Binding-site contacts:
Ligand atom O6 contacts residue ASN154 of chain 40.F at 2.4 Å (h-bond).
Ligand atom N2 contacts residue GLY150 of chain 40.F at 4.1 Å.
Ligand atom C5 contacts residue ASN154 of chain 40.F at 2.1 Å.
Ligand atom O4 contacts residue ASN154 of chain 40.F at 3.5 Å (h-bond).
Ligand atom C8 contacts residue HIS148 of chain 40.F at 1.2 Å.
Ligand atom C8 contacts residue GLY157 of chain 40.F at 4.5 Å.
Ligand atom O6 contacts residue ASP155 of chain 40.F at 4.2 Å.
Ligand atom N2 contacts residue MET151 of chain 40.F at 3.4 Å.
Ligand atom C8 contacts residue THR156 of chain 40.F at 2.9 Å.
Ligand atom C7 contacts residue THR156 of chain 40.F at 3.4 Å.
Ligand atom C6 contacts residue ASP155 of chain 40.F at 4.3 Å.
Ligand atom C3 contacts residue ASN154 of chain 40.F at 3.5 Å.
Ligand atom C6 contacts residue THR156 of chain 40.F at 1.8 Å.
Ligand atom C4 contacts residue ASN154 of chain 40.F at 3.2 Å.
Ligand atom O7 contacts residue HIS148 of chain 40.F at 3.3 Å (h-bond).
Ligand atom C8 contacts residue MET151 of chain 40.F at 4.1 Å (hydrophobic).
Ligand atom C6 contacts residue GLY157 of chain 40.F at 4.2 Å.
Ligand atom O5 contacts residue ARG164 of chain 40.F at 4.3 Å.
Ligand atom C1 contacts residue ASN154 of chain 40.F at 2.5 Å.
Ligand atom C7 contacts residue HIS148 of chain 40.F at 2.3 Å.
Ligand atom C2 contacts residue HIS148 of chain 40.F at 4.2 Å.
Ligand atom O5 contacts residue ASN154 of chain 40.F at 2.4 Å (h-bond).
Ligand atom C4 contacts residue THR156 of chain 40.F at 4.1 Å.
Ligand atom C2 contacts residue MET151 of chain 40.F at 4.1 Å (hydrophobic).
Ligand atom C1 contacts residue GLY150 of chain 40.F at 3.8 Å.
Ligand atom O4 contacts residue THR156 of chain 40.F at 4.2 Å.
Ligand atom N2 contacts residue HIS148 of chain 40.F at 2.8 Å (h-bond).
Ligand atom O5 contacts residue THR156 of chain 40.F at 3.8 Å.
Ligand atom C1 contacts residue MET151 of chain 40.F at 3.6 Å (hydrophobic).
Ligand atom C2 contacts residue GLY150 of chain 40.F at 4.5 Å.
Ligand atom C6 contacts residue ASN154 of chain 40.F at 3.0 Å.
Ligand atom O6 contacts residue THR156 of chain 40.F at 1.2 Å (h-bond).
Ligand atom N2 contacts residue THR156 of chain 40.F at 4.3 Å.
Ligand atom C7 contacts residue MET151 of chain 40.F at 4.0 Å (hydrophobic).
Ligand atom C2 contacts residue ASN154 of chain 40.F at 3.5 Å.
Ligand atom O7 contacts residue THR156 of chain 40.F at 2.4 Å.
Ligand atom N2 contacts residue ASN154 of chain 40.F at 4.3 Å.
Ligand atom C5 contacts residue THR156 of chain 40.F at 3.2 Å.

The protein below binds the small molecule below.
Small molecule (SMILES): CC(=O)N[C@H]1[C@H](O[C@H]2[C@H](O)[C@@H](NC(C)=O)CO[C@@H]2CO)O[C@H](CO)[C@@H](O)[C@@H]1O

Sequence of chain 40.F:
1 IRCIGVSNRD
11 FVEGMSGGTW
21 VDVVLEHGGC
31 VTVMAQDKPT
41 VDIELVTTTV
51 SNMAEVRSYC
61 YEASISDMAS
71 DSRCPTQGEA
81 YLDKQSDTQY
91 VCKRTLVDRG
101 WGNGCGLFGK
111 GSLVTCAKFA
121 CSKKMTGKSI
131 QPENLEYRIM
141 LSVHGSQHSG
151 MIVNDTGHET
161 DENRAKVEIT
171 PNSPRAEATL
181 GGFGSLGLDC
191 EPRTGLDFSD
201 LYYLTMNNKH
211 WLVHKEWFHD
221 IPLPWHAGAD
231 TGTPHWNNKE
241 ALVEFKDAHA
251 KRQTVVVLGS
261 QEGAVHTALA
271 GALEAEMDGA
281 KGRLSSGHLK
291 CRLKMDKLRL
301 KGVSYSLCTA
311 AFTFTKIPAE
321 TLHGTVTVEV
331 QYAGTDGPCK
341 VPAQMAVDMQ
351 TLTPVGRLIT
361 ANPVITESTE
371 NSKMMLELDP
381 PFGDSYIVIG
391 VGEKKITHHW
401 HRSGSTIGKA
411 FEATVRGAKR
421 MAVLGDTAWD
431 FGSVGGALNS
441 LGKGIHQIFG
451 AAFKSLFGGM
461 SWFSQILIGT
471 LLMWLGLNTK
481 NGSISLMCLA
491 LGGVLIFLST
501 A